Sequence of chain 1.B:
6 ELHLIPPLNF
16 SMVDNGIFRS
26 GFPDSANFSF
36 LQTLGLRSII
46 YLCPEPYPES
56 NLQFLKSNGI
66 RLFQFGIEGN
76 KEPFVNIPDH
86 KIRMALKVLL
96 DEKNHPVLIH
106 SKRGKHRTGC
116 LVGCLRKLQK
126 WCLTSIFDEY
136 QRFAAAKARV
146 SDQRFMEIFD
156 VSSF

Binding-site contacts:
Ligand atom O14 contacts residue ARG112 of chain 1.B at 3.0 Å (salt-bridge).
Ligand atom O15 contacts residue HIS111 of chain 1.B at 3.3 Å.
Ligand atom C4 contacts residue HIS111 of chain 1.B at 3.1 Å.
Ligand atom O16 contacts residue ARG108 of chain 1.B at 4.0 Å.
Ligand atom C6 contacts residue HIS111 of chain 1.B at 4.3 Å.
Ligand atom C1 contacts residue ARG108 of chain 1.B at 4.1 Å.
Ligand atom O15 contacts residue SER106 of chain 1.B at 4.1 Å.
Ligand atom C5 contacts residue HIS111 of chain 1.B at 3.5 Å.
Ligand atom C4 contacts residue ARG108 of chain 1.B at 3.8 Å.
Ligand atom O16 contacts residue LYS110 of chain 1.B at 2.8 Å (salt-bridge).
Ligand atom C6 contacts residue ARG108 of chain 1.B at 3.9 Å.
Ligand atom O14 contacts residue ARG108 of chain 1.B at 2.9 Å (salt-bridge).
Ligand atom P13 contacts residue SER106 of chain 1.B at 3.3 Å.
Ligand atom C6 contacts residue ARG112 of chain 1.B at 4.0 Å.
Ligand atom P13 contacts residue ARG112 of chain 1.B at 3.8 Å.
Ligand atom P13 contacts residue LYS110 of chain 1.B at 4.0 Å.
Ligand atom C3 contacts residue LYS142 of chain 1.B at 4.0 Å.
Ligand atom C3 contacts residue ARG108 of chain 1.B at 3.7 Å.
Ligand atom C2 contacts residue ARG108 of chain 1.B at 3.9 Å.
Ligand atom O16 contacts residue THR113 of chain 1.B at 3.9 Å.
Ligand atom O14 contacts residue LYS107 of chain 1.B at 2.9 Å (salt-bridge).
Ligand atom O12 contacts residue LYS110 of chain 1.B at 3.8 Å.
Ligand atom O16 contacts residue GLY109 of chain 1.B at 3.3 Å (h-bond).
Ligand atom C6 contacts residue LYS107 of chain 1.B at 3.9 Å.
Ligand atom O12 contacts residue HIS111 of chain 1.B at 3.4 Å (h-bond).
Ligand atom P13 contacts residue LYS107 of chain 1.B at 4.2 Å.
Ligand atom P13 contacts residue GLY109 of chain 1.B at 4.1 Å.
Ligand atom O15 contacts residue ARG112 of chain 1.B at 2.8 Å (salt-bridge).
Ligand atom O14 contacts residue SER106 of chain 1.B at 3.2 Å (h-bond).
Ligand atom O16 contacts residue ARG112 of chain 1.B at 3.5 Å (salt-bridge).
Ligand atom O16 contacts residue HIS111 of chain 1.B at 2.9 Å (h-bond).
Ligand atom C5 contacts residue ARG108 of chain 1.B at 3.6 Å.
Ligand atom P13 contacts residue HIS111 of chain 1.B at 3.6 Å.
Ligand atom C4 contacts residue LYS110 of chain 1.B at 4.2 Å.
Ligand atom O16 contacts residue SER106 of chain 1.B at 2.5 Å (h-bond).
Ligand atom O14 contacts residue GLY109 of chain 1.B at 4.0 Å.
Ligand atom O12 contacts residue ARG108 of chain 1.B at 3.5 Å.
Ligand atom C1 contacts residue LYS107 of chain 1.B at 3.6 Å.
Ligand atom C3 contacts residue HIS111 of chain 1.B at 3.4 Å.
Ligand atom P13 contacts residue ARG108 of chain 1.B at 3.8 Å.

This small molecule binds to this protein.
Small molecule (SMILES): O=P(O)(O)Oc1ccccc1